This protein binds this small molecule.
Small molecule (SMILES): CC(=O)N[C@@H]1[C@@H](O)[C@H](O)[C@@H](CO)O[C@H]1O

Sequence of chain 1.A:
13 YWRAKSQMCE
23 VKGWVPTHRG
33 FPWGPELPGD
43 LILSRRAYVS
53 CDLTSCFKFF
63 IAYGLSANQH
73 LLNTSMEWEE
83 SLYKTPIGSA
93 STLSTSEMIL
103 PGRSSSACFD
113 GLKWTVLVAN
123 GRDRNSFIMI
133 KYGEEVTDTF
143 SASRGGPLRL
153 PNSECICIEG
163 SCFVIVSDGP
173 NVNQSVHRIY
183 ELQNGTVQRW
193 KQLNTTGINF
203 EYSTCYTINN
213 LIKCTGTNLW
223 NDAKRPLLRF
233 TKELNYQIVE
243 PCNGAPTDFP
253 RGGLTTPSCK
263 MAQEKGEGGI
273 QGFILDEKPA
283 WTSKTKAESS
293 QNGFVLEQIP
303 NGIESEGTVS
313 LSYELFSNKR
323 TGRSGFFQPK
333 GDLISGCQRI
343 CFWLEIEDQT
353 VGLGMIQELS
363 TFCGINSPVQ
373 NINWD

Binding-site contacts:
Ligand atom O5 contacts residue ASN75 of chain 1.A at 2.4 Å (h-bond).
Ligand atom C1 contacts residue ASN75 of chain 1.A at 1.4 Å.
Ligand atom O6 contacts residue ASN75 of chain 1.A at 4.4 Å.
Ligand atom O3 contacts residue ASN75 of chain 1.A at 4.2 Å.
Ligand atom C2 contacts residue ASN75 of chain 1.A at 2.8 Å.
Ligand atom C6 contacts residue ASN75 of chain 1.A at 3.9 Å.
Ligand atom C5 contacts residue ASN75 of chain 1.A at 3.3 Å.
Ligand atom C3 contacts residue ASN75 of chain 1.A at 3.6 Å.
Ligand atom N2 contacts residue ASN75 of chain 1.A at 3.7 Å.
Ligand atom C4 contacts residue ASN75 of chain 1.A at 3.4 Å.